Sequence of chain 1.C:
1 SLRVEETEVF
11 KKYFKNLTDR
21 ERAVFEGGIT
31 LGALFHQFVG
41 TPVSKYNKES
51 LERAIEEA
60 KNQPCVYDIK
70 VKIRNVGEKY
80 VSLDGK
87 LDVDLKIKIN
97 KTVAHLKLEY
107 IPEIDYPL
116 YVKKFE

Binding-site contacts:
Ligand atom C4 contacts residue PRO113 of chain 1.C at 3.7 Å (hydrophobic).
Ligand atom O6 contacts residue ILE29 of chain 1.A at 3.4 Å.
Ligand atom C6 contacts residue GLU26 of chain 1.A at 3.4 Å.
Ligand atom C2 contacts residue ILE29 of chain 1.A at 3.5 Å (hydrophobic).
Ligand atom N2 contacts residue PHE10 of chain 1.A at 3.8 Å.
Ligand atom N2 contacts residue PHE25 of chain 1.A at 3.8 Å.
Ligand atom C2 contacts residue MSE115 of chain 1.C at 3.6 Å.
Ligand atom N2 contacts residue ILE29 of chain 1.A at 3.9 Å.
Ligand atom C4 contacts residue TYR112 of chain 1.C at 3.5 Å (hydrophobic).
Ligand atom C8 contacts residue PRO113 of chain 1.C at 3.4 Å (hydrophobic).
Ligand atom O6 contacts residue GLU26 of chain 1.A at 3.2 Å (salt-bridge).
Ligand atom N7 contacts residue TYR112 of chain 1.C at 3.2 Å (h-bond).
Ligand atom N3 contacts residue MSE115 of chain 1.C at 3.0 Å (h-bond).
Ligand atom C5 contacts residue ILE29 of chain 1.A at 4.0 Å (hydrophobic).
Ligand atom N9 contacts residue PRO113 of chain 1.C at 2.6 Å (h-bond).
Ligand atom N3 contacts residue TYR112 of chain 1.C at 3.8 Å.
Ligand atom O8 contacts residue PRO113 of chain 1.C at 3.3 Å (h-bond).
Ligand atom C6 contacts residue ILE29 of chain 1.A at 3.6 Å (hydrophobic).
Ligand atom N1 contacts residue PRO63 of chain 1.A at 3.8 Å.
Ligand atom C4 contacts residue MSE115 of chain 1.C at 3.7 Å.
Ligand atom C5 contacts residue TYR112 of chain 1.C at 3.2 Å (hydrophobic).
Ligand atom N2 contacts residue GLU26 of chain 1.A at 3.0 Å (salt-bridge).
Ligand atom N3 contacts residue LEU114 of chain 1.C at 3.9 Å.
Ligand atom N9 contacts residue TYR112 of chain 1.C at 3.4 Å.
Ligand atom C8 contacts residue MSE115 of chain 1.C at 3.8 Å.
Ligand atom N2 contacts residue PHE14 of chain 1.A at 3.5 Å.
Ligand atom O8 contacts residue MSE115 of chain 1.C at 3.9 Å.
Ligand atom N2 contacts residue MSE115 of chain 1.C at 2.9 Å (h-bond).
Ligand atom C8 contacts residue TYR112 of chain 1.C at 3.4 Å (hydrophobic).
Ligand atom C5 contacts residue MSE115 of chain 1.C at 4.1 Å.
Ligand atom N9 contacts residue MSE115 of chain 1.C at 3.7 Å.
Ligand atom C6 contacts residue PRO63 of chain 1.A at 3.6 Å (hydrophobic).
Ligand atom N2 contacts residue LEU114 of chain 1.C at 3.9 Å.
Ligand atom N1 contacts residue GLU26 of chain 1.A at 2.8 Å (salt-bridge).
Ligand atom N1 contacts residue ILE29 of chain 1.A at 3.3 Å.
Ligand atom O8 contacts residue TYR112 of chain 1.C at 4.0 Å.
Ligand atom O8 contacts residue PHE35 of chain 1.C at 3.8 Å.
Ligand atom C2 contacts residue GLU26 of chain 1.A at 3.7 Å.
Ligand atom O6 contacts residue PRO63 of chain 1.A at 3.2 Å.
Ligand atom C6 contacts residue TYR112 of chain 1.C at 3.9 Å (hydrophobic).

Sequence of chain 1.A:
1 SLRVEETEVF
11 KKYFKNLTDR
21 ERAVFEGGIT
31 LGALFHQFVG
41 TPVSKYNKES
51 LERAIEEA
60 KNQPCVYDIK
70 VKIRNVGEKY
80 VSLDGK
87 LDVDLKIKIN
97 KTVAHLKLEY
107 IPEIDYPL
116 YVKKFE

Sequence of chain 1.D:
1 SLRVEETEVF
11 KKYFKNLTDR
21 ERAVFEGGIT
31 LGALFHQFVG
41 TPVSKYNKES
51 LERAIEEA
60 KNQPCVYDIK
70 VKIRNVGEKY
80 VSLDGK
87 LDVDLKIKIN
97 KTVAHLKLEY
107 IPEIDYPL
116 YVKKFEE

This protein binds this small molecule.
Small molecule (SMILES): Nc1nc2c(c(=O)[nH]1)=NC(=O)N=2